Binding-site contacts:
Ligand atom C3 contacts residue SER568 of chain 1.A at 3.5 Å.
Ligand atom C5' contacts residue FAD1 of chain 1.E at 3.5 Å.
Ligand atom C4 contacts residue ARG292 of chain 1.A at 3.6 Å.
Ligand atom N10 contacts residue TRP489 of chain 1.A at 3.3 Å.
Ligand atom C9 contacts residue TRP489 of chain 1.A at 3.6 Å (hydrophobic).
Ligand atom N5' contacts residue TRP489 of chain 1.A at 3.4 Å (h-bond).
Ligand atom O4' contacts residue MET266 of chain 1.A at 3.7 Å.
Ligand atom C6 contacts residue PHE121 of chain 4.A at 3.2 Å (hydrophobic).
Ligand atom C7' contacts residue MET485 of chain 1.A at 3.6 Å (hydrophobic).
Ligand atom C4 contacts residue MET115 of chain 4.A at 3.3 Å (hydrophobic).
Ligand atom O7B contacts residue PRO112 of chain 4.A at 3.6 Å.
Ligand atom O9 contacts residue ARG292 of chain 1.A at 2.5 Å (salt-bridge).
Ligand atom C2 contacts residue PRO112 of chain 4.A at 3.8 Å (hydrophobic).
Ligand atom N3' contacts residue TRP489 of chain 1.A at 3.2 Å.
Ligand atom O9 contacts residue SER568 of chain 1.A at 3.6 Å (h-bond).
Ligand atom O7A contacts residue SER568 of chain 1.A at 2.5 Å (h-bond).
Ligand atom N1' contacts residue TRP489 of chain 1.A at 3.5 Å.
Ligand atom N8 contacts residue LYS171 of chain 4.A at 3.5 Å (salt-bridge).
Ligand atom C5 contacts residue VAL111 of chain 4.A at 3.8 Å (hydrophobic).
Ligand atom C6 contacts residue VAL111 of chain 4.A at 3.4 Å (hydrophobic).
Ligand atom O4' contacts residue PHE121 of chain 4.A at 3.6 Å.
Ligand atom C4' contacts residue ARG292 of chain 1.A at 3.3 Å.
Ligand atom C4 contacts residue ASP291 of chain 1.A at 3.4 Å.
Ligand atom C7' contacts residue TRP489 of chain 1.A at 3.6 Å (hydrophobic).
Ligand atom C4' contacts residue TRP489 of chain 1.A at 3.5 Å (hydrophobic).
Ligand atom C3 contacts residue ARG292 of chain 1.A at 3.6 Å.
Ligand atom N5' contacts residue MET485 of chain 1.A at 3.6 Å.
Ligand atom O4' contacts residue ARG292 of chain 1.A at 3.0 Å (salt-bridge).
Ligand atom O7B contacts residue LYS171 of chain 4.A at 3.0 Å.
Ligand atom S7 contacts residue SER568 of chain 1.A at 3.5 Å (h-bond).
Ligand atom O9 contacts residue TRP489 of chain 1.A at 3.8 Å.
Ligand atom N1' contacts residue GLY36 of chain 4.A at 3.4 Å.
Ligand atom C5 contacts residue PHE121 of chain 4.A at 3.4 Å (hydrophobic).
Ligand atom C9 contacts residue ARG292 of chain 1.A at 3.6 Å.
Ligand atom C7' contacts residue VAL486 of chain 1.A at 3.8 Å (hydrophobic).
Ligand atom C5 contacts residue ALA120 of chain 4.A at 3.8 Å (hydrophobic).
Ligand atom C6' contacts residue TRP489 of chain 1.A at 3.5 Å (hydrophobic).
Ligand atom C2' contacts residue TRP489 of chain 1.A at 3.3 Å (hydrophobic).
Ligand atom C1 contacts residue PRO112 of chain 4.A at 3.8 Å (hydrophobic).
Ligand atom N3' contacts residue ARG292 of chain 1.A at 2.8 Å (salt-bridge).

Sequence of chain 1.A:
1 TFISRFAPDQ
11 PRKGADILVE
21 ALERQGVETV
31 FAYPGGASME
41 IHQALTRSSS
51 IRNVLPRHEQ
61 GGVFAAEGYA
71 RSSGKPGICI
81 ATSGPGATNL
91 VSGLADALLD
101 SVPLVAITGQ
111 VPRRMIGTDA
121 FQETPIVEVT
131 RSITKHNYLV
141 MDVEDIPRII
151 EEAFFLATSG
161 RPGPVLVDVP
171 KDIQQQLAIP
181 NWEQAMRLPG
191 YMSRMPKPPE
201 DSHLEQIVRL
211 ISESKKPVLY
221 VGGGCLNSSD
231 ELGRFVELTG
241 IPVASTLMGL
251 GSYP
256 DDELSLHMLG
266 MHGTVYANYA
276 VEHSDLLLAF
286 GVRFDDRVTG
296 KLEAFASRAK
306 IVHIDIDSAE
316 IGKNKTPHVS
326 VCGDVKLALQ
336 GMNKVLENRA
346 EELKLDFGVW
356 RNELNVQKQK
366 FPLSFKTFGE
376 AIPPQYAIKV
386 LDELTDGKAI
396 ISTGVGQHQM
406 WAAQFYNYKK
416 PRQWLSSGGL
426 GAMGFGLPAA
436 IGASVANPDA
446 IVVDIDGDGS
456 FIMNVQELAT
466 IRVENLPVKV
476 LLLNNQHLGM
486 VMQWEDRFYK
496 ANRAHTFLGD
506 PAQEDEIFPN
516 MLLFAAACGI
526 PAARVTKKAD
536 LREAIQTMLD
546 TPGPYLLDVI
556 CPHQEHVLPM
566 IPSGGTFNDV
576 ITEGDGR

The protein below binds the small molecule below.
Small molecule (SMILES): COc1nc(C)nc(NC(=O)NS(=O)(=O)c2ccccc2Cl)n1

Sequence of chain 4.A:
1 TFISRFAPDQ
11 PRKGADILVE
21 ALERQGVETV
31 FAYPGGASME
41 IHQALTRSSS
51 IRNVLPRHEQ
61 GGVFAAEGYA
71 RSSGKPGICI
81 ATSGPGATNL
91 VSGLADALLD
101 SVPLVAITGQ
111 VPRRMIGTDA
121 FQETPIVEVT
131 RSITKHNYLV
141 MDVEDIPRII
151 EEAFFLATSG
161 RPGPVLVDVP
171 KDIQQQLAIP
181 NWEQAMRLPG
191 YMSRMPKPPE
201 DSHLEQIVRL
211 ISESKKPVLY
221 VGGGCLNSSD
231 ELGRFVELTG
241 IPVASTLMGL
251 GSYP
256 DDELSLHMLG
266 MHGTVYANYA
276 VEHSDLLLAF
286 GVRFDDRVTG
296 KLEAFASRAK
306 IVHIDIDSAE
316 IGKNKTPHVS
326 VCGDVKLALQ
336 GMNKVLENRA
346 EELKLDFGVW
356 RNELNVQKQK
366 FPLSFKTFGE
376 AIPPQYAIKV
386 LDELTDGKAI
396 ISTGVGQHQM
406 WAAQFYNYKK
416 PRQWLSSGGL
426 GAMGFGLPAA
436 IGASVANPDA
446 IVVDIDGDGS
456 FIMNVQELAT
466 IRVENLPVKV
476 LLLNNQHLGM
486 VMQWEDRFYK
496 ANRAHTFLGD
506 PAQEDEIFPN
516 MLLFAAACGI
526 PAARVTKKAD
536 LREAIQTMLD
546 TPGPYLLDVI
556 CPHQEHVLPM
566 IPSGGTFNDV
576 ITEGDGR